Sequence of chain 1.B:
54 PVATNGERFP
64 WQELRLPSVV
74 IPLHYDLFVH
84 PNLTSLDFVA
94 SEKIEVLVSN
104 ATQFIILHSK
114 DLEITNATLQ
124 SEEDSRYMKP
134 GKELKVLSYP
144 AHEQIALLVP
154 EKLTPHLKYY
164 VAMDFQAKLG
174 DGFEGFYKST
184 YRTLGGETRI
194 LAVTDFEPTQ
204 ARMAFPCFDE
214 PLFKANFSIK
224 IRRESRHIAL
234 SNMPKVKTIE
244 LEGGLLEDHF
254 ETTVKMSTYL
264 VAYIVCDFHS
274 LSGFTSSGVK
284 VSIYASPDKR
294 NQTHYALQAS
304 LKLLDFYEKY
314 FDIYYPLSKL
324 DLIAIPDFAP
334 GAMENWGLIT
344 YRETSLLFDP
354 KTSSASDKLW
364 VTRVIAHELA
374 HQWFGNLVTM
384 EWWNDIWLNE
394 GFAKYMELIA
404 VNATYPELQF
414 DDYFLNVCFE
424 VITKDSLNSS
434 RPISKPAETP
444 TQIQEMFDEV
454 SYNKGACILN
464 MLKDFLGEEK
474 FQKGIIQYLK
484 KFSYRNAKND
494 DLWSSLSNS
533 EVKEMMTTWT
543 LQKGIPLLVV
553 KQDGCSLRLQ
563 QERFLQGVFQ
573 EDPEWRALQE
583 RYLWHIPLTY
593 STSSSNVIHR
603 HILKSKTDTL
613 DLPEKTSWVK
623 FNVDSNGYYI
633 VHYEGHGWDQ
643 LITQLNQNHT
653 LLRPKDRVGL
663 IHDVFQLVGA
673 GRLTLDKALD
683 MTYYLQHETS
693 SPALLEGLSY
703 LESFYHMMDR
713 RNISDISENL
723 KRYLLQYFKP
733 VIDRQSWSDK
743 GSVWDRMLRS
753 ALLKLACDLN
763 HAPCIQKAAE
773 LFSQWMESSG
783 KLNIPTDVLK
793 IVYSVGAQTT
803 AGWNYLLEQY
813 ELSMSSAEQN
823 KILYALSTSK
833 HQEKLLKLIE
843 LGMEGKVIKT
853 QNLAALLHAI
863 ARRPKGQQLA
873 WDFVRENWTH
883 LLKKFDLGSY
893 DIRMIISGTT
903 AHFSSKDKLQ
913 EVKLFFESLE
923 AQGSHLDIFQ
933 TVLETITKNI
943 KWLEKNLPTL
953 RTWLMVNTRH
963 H

This small molecule binds to this protein.
Small molecule (SMILES): CC(=O)N[C@@H]1[C@@H](O)[C@H](O)[C@@H](CO)O[C@H]1O

Binding-site contacts:
Ligand atom C7 contacts residue ASN294 of chain 1.B at 4.2 Å.
Ligand atom C2 contacts residue ASN294 of chain 1.B at 2.6 Å.
Ligand atom C5 contacts residue ASN294 of chain 1.B at 3.7 Å.
Ligand atom O5 contacts residue ASN294 of chain 1.B at 2.4 Å (h-bond).
Ligand atom C1 contacts residue ASN294 of chain 1.B at 1.5 Å.
Ligand atom N2 contacts residue ASN294 of chain 1.B at 3.0 Å (h-bond).
Ligand atom C4 contacts residue ASN294 of chain 1.B at 4.3 Å.
Ligand atom C3 contacts residue ASN294 of chain 1.B at 3.9 Å.